This small molecule binds to this protein.
Small molecule (SMILES): CC(=O)N[C@H]1[C@H](O[C@H]2[C@H](O)[C@@H](NC(C)=O)CO[C@@H]2CO)O[C@H](CO)[C@@H](O[C@@H]2O[C@H](CO[C@@H]3O[C@H](CO)[C@@H](O)[C@H](O)[C@@H]3O)[C@@H](O)[C@H](O[C@@H]3O[C@H](CO)[C@@H](O)[C@H](O)[C@@H]3O)[C@@H]2O)[C@@H]1O

Sequence of chain 1.A:
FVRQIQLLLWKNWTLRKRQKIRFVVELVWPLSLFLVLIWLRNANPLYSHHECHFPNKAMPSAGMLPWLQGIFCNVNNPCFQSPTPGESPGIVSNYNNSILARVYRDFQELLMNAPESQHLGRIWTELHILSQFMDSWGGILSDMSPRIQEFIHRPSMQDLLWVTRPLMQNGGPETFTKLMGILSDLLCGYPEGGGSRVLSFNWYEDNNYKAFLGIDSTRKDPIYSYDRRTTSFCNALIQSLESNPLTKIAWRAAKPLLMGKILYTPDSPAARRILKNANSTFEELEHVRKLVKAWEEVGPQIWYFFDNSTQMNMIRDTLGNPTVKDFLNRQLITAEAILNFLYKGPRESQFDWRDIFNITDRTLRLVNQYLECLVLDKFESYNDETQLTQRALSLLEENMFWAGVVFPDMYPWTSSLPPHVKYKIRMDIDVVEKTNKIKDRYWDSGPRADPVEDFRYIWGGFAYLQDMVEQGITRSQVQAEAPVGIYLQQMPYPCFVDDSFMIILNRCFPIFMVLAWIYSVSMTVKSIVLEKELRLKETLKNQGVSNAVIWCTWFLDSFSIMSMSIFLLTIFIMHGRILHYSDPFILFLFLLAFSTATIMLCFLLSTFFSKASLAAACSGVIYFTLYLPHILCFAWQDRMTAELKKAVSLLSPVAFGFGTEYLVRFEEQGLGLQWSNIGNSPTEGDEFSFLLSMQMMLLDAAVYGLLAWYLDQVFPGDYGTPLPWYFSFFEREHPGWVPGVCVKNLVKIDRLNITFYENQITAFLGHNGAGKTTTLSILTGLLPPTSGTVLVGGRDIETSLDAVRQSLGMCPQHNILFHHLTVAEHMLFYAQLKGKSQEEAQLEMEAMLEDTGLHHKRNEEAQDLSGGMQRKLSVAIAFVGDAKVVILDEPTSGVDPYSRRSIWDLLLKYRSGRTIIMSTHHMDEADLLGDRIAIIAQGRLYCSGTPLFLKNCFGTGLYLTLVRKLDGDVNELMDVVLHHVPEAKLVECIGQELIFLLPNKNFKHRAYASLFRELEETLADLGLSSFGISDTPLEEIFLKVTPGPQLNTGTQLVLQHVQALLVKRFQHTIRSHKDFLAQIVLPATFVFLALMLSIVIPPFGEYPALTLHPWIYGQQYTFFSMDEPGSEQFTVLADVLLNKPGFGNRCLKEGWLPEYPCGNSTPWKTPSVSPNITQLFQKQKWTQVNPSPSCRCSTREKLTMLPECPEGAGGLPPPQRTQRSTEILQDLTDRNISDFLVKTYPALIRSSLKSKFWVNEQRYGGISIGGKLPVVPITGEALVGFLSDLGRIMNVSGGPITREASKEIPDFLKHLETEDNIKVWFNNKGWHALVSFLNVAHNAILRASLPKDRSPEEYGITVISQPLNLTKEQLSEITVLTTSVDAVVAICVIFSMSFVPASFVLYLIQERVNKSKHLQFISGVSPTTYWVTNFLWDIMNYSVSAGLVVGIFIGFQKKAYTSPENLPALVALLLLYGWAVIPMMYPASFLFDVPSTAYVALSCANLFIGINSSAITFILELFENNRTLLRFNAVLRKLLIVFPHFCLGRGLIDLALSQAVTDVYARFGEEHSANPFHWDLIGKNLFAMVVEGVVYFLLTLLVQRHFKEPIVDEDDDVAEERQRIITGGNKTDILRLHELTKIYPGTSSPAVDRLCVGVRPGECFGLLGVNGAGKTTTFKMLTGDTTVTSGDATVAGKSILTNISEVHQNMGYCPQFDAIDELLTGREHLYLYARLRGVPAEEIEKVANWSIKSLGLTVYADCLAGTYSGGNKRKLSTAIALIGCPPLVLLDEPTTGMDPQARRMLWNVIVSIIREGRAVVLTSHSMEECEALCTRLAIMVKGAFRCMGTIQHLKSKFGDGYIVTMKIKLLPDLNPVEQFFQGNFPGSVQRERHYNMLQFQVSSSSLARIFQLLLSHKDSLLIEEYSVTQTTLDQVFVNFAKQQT

Binding-site contacts:
Ligand atom O6 contacts residue ASP1532 of chain 1.A at 3.5 Å.
Ligand atom O5 contacts residue ASN1529 of chain 1.A at 2.4 Å (h-bond).
Ligand atom C3 contacts residue VAL1482 of chain 1.A at 4.3 Å (hydrophobic).
Ligand atom C4 contacts residue GLN1481 of chain 1.A at 4.2 Å.
Ligand atom O3 contacts residue SER84 of chain 1.A at 4.0 Å.
Ligand atom O6 contacts residue VAL1482 of chain 1.A at 4.3 Å.
Ligand atom C7 contacts residue ASN1529 of chain 1.A at 4.2 Å.
Ligand atom C7 contacts residue GLN1481 of chain 1.A at 4.0 Å.
Ligand atom C2 contacts residue GLN1481 of chain 1.A at 3.5 Å.
Ligand atom O3 contacts residue PRO85 of chain 1.A at 4.5 Å.
Ligand atom C1 contacts residue ASN1529 of chain 1.A at 1.4 Å.
Ligand atom N2 contacts residue GLN1481 of chain 1.A at 4.0 Å.
Ligand atom N2 contacts residue PRO85 of chain 1.A at 3.7 Å.
Ligand atom O4 contacts residue PRO85 of chain 1.A at 3.8 Å.
Ligand atom C6 contacts residue VAL1482 of chain 1.A at 3.2 Å (hydrophobic).
Ligand atom C8 contacts residue PRO91 of chain 1.A at 3.8 Å (hydrophobic).
Ligand atom N2 contacts residue ASN1529 of chain 1.A at 3.0 Å (h-bond).
Ligand atom C4 contacts residue VAL1482 of chain 1.A at 3.2 Å (hydrophobic).
Ligand atom C1 contacts residue PRO1484 of chain 1.A at 4.4 Å (hydrophobic).
Ligand atom C2 contacts residue PRO85 of chain 1.A at 3.6 Å (hydrophobic).
Ligand atom O3 contacts residue GLN1481 of chain 1.A at 3.8 Å.
Ligand atom C2 contacts residue ASN1529 of chain 1.A at 2.6 Å.
Ligand atom C1 contacts residue VAL1482 of chain 1.A at 3.5 Å (hydrophobic).
Ligand atom C1 contacts residue GLN1481 of chain 1.A at 4.3 Å.
Ligand atom C7 contacts residue VAL1482 of chain 1.A at 4.0 Å (hydrophobic).
Ligand atom C5 contacts residue PRO85 of chain 1.A at 4.4 Å (hydrophobic).
Ligand atom C1 contacts residue ASP1532 of chain 1.A at 4.3 Å.
Ligand atom C5 contacts residue ASN1529 of chain 1.A at 3.6 Å.
Ligand atom O5 contacts residue VAL1482 of chain 1.A at 3.6 Å (h-bond).
Ligand atom O5 contacts residue ASP1532 of chain 1.A at 3.9 Å.
Ligand atom C3 contacts residue ASN1529 of chain 1.A at 3.9 Å.
Ligand atom O7 contacts residue GLN1481 of chain 1.A at 3.6 Å.
Ligand atom C5 contacts residue VAL1482 of chain 1.A at 3.5 Å (hydrophobic).
Ligand atom O5 contacts residue PRO1484 of chain 1.A at 3.6 Å.
Ligand atom O5 contacts residue GLN1481 of chain 1.A at 4.4 Å.
Ligand atom O4 contacts residue VAL1482 of chain 1.A at 3.9 Å.
Ligand atom C2 contacts residue VAL1482 of chain 1.A at 4.5 Å (hydrophobic).
Ligand atom O7 contacts residue VAL1482 of chain 1.A at 3.2 Å.
Ligand atom C3 contacts residue GLN1481 of chain 1.A at 4.0 Å.
Ligand atom C4 contacts residue ASN1529 of chain 1.A at 4.3 Å.